Sequence of chain 1.A:
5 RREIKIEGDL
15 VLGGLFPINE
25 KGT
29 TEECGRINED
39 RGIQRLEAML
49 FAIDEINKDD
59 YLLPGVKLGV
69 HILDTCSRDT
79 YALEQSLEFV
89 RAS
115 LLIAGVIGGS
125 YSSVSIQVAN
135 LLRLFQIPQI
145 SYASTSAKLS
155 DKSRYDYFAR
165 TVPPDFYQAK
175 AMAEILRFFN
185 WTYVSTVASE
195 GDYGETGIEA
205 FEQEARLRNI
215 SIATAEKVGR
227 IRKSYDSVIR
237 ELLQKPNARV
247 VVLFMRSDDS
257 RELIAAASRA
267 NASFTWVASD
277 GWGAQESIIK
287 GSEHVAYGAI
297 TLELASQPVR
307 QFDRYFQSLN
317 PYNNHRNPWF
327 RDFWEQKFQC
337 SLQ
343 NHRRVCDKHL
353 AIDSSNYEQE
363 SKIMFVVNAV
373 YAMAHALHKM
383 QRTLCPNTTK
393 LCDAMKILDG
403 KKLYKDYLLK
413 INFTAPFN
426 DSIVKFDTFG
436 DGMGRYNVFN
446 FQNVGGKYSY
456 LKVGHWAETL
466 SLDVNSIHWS

Binding-site contacts:
Ligand atom CAY contacts residue ALA147 of chain 1.A at 3.8 Å (hydrophobic).
Ligand atom CAO contacts residue ARG39 of chain 1.A at 3.7 Å.
Ligand atom OAD contacts residue LYS364 of chain 1.A at 2.8 Å (salt-bridge).
Ligand atom OAB contacts residue ARG43 of chain 1.A at 2.8 Å (salt-bridge).
Ligand atom OAC contacts residue TYR125 of chain 1.A at 3.5 Å.
Ligand atom CAM contacts residue SER126 of chain 1.A at 3.8 Å.
Ligand atom CAK contacts residue TYR197 of chain 1.A at 3.6 Å (hydrophobic).
Ligand atom OAB contacts residue SER124 of chain 1.A at 3.5 Å.
Ligand atom CAG contacts residue ASP196 of chain 1.A at 3.7 Å.
Ligand atom CAQ contacts residue LYS364 of chain 1.A at 3.7 Å.
Ligand atom OAB contacts residue ARG39 of chain 1.A at 3.7 Å.
Ligand atom OAE contacts residue THR149 of chain 1.A at 2.8 Å (h-bond).
Ligand atom CAS contacts residue TYR197 of chain 1.A at 3.6 Å (hydrophobic).
Ligand atom CAW contacts residue THR149 of chain 1.A at 3.5 Å.
Ligand atom OAC contacts residue SER126 of chain 1.A at 2.9 Å (h-bond).
Ligand atom CAO contacts residue TYR125 of chain 1.A at 3.5 Å (hydrophobic).
Ligand atom CAL contacts residue TYR197 of chain 1.A at 3.4 Å (hydrophobic).
Ligand atom NAA contacts residue THR149 of chain 1.A at 3.0 Å (h-bond).
Ligand atom CAU contacts residue TYR197 of chain 1.A at 3.5 Å (hydrophobic).
Ligand atom CAZ contacts residue ALA147 of chain 1.A at 3.8 Å (hydrophobic).
Ligand atom CAI contacts residue ASP196 of chain 1.A at 3.9 Å.
Ligand atom OAE contacts residue ALA147 of chain 1.A at 3.7 Å.
Ligand atom CAM contacts residue ASP169 of chain 1.A at 3.7 Å.
Ligand atom CAR contacts residue SER126 of chain 1.A at 3.5 Å.
Ligand atom CAI contacts residue SER126 of chain 1.A at 3.6 Å.
Ligand atom CAT contacts residue TYR197 of chain 1.A at 3.8 Å (hydrophobic).
Ligand atom OAD contacts residue ARG39 of chain 1.A at 3.7 Å.
Ligand atom CAH contacts residue TYR197 of chain 1.A at 3.5 Å (hydrophobic).
Ligand atom CAQ contacts residue ARG43 of chain 1.A at 3.5 Å.
Ligand atom OAE contacts residue SER126 of chain 1.A at 2.6 Å (h-bond).
Ligand atom CAM contacts residue THR149 of chain 1.A at 3.4 Å.
Ligand atom OAE contacts residue SER148 of chain 1.A at 3.3 Å.
Ligand atom OAD contacts residue ARG43 of chain 1.A at 2.8 Å (salt-bridge).
Ligand atom NAA contacts residue ALA147 of chain 1.A at 2.9 Å (h-bond).
Ligand atom CAL contacts residue ASP276 of chain 1.A at 3.9 Å.
Ligand atom CAQ contacts residue ARG39 of chain 1.A at 3.6 Å.
Ligand atom CAZ contacts residue SER124 of chain 1.A at 3.7 Å.
Ligand atom CAF contacts residue TYR197 of chain 1.A at 3.8 Å (hydrophobic).
Ligand atom OAB contacts residue ALA147 of chain 1.A at 3.7 Å.
Ligand atom CAH contacts residue ASP276 of chain 1.A at 3.8 Å.

This protein binds this small molecule.
Small molecule (SMILES): N[C@](CC1c2ccccc2Oc2ccccc21)(C(=O)O)[C@H]1C[C@@H]1C(=O)O